Sequence of chain 26.E:
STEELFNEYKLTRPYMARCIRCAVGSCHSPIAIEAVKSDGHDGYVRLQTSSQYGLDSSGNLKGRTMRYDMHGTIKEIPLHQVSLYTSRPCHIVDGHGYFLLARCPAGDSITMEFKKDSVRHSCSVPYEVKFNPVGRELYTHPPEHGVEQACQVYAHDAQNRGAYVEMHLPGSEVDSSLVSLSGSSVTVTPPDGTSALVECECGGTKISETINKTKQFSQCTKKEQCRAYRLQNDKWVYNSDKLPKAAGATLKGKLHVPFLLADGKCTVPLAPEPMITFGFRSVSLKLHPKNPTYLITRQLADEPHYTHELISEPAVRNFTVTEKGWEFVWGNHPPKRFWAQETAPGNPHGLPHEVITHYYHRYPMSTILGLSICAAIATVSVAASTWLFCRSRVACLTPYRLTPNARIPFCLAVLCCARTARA

Binding-site contacts:
Ligand atom C2 contacts residue ASN212 of chain 26.E at 2.4 Å.
Ligand atom C4 contacts residue ASN212 of chain 26.E at 4.2 Å.
Ligand atom N2 contacts residue ILE211 of chain 26.E at 4.3 Å.
Ligand atom O5 contacts residue ASN212 of chain 26.E at 2.4 Å (h-bond).
Ligand atom C7 contacts residue ASN212 of chain 26.E at 3.9 Å.
Ligand atom C3 contacts residue ASN212 of chain 26.E at 3.8 Å.
Ligand atom C1 contacts residue ASN212 of chain 26.E at 1.4 Å.
Ligand atom C1 contacts residue ILE211 of chain 26.E at 4.2 Å (hydrophobic).
Ligand atom O7 contacts residue ASN212 of chain 26.E at 4.5 Å.
Ligand atom N2 contacts residue ASN212 of chain 26.E at 2.9 Å (h-bond).
Ligand atom C5 contacts residue ASN212 of chain 26.E at 3.7 Å.

A protein and the small-molecule ligand that binds it are described below.
Small molecule (SMILES): CC(=O)N[C@@H]1[C@@H](O)[C@H](O)[C@@H](CO)O[C@H]1O